The small molecule below binds the protein below.
Small molecule (SMILES): CCN(CC)CCN1C(=O)CN=C(c2ccccc2F)c2cc(Br)ccc21

Binding-site contacts:
Ligand atom CAW contacts residue GLN172 of chain 1.F at 3.2 Å.
Ligand atom O contacts residue ARG81 of chain 1.J at 4.1 Å.
Ligand atom N contacts residue ASN93 of chain 1.J at 3.7 Å.
Ligand atom CAJ contacts residue GLU121 of chain 1.F at 4.3 Å.
Ligand atom BR contacts residue GLU140 of chain 1.J at 3.0 Å.
Ligand atom CAZ contacts residue TYR165 of chain 1.F at 3.4 Å (hydrophobic).
Ligand atom NAR contacts residue GLN172 of chain 1.F at 4.3 Å.
Ligand atom CAS contacts residue HIS167 of chain 1.F at 3.5 Å.
Ligand atom CAY contacts residue PHE9 of chain 1.J at 3.6 Å (hydrophobic).
Ligand atom CAJ contacts residue TYR165 of chain 1.F at 4.2 Å (hydrophobic).
Ligand atom FAA contacts residue TYR28 of chain 1.J at 3.8 Å.
Ligand atom NAR contacts residue SER170 of chain 1.F at 3.7 Å.
Ligand atom CAT contacts residue HIS167 of chain 1.F at 3.8 Å.
Ligand atom CAP contacts residue HIS167 of chain 1.F at 4.3 Å.
Ligand atom BR contacts residue PHE9 of chain 1.J at 3.8 Å.
Ligand atom CAK contacts residue PHE123 of chain 1.F at 3.9 Å (hydrophobic).
Ligand atom CAX contacts residue VAL171 of chain 1.F at 3.5 Å (hydrophobic).
Ligand atom BR contacts residue TYR165 of chain 1.F at 3.3 Å.
Ligand atom CAW contacts residue VAL171 of chain 1.F at 3.6 Å (hydrophobic).
Ligand atom CAV contacts residue TYR165 of chain 1.F at 4.0 Å (hydrophobic).
Ligand atom CAZ contacts residue HIS167 of chain 1.F at 3.4 Å.
Ligand atom CAS contacts residue SER170 of chain 1.F at 3.0 Å.
Ligand atom CAX contacts residue ILE91 of chain 1.J at 4.2 Å (hydrophobic).
Ligand atom CAU contacts residue PHE9 of chain 1.J at 4.1 Å (hydrophobic).
Ligand atom CAD contacts residue TYR28 of chain 1.J at 4.2 Å (hydrophobic).
Ligand atom CAY contacts residue TYR165 of chain 1.F at 3.6 Å (hydrophobic).
Ligand atom CAT contacts residue SER170 of chain 1.F at 3.3 Å.
Ligand atom N contacts residue VAL30 of chain 1.J at 4.3 Å.
Ligand atom CAZ contacts residue PHE9 of chain 1.J at 3.9 Å (hydrophobic).
Ligand atom FAA contacts residue PHE9 of chain 1.J at 4.3 Å.
Ligand atom CAX contacts residue GLN172 of chain 1.F at 3.5 Å.
Ligand atom CAU contacts residue TYR165 of chain 1.F at 4.1 Å (hydrophobic).
Ligand atom CAJ contacts residue TYR28 of chain 1.J at 4.2 Å (hydrophobic).
Ligand atom CAW contacts residue SER170 of chain 1.F at 3.3 Å.
Ligand atom CAX contacts residue SER170 of chain 1.F at 3.9 Å.
Ligand atom CAQ contacts residue GLN172 of chain 1.F at 3.9 Å.
Ligand atom CAC contacts residue TYR28 of chain 1.J at 3.6 Å (hydrophobic).
Ligand atom CAK contacts residue GLU121 of chain 1.F at 4.1 Å.
Ligand atom CAV contacts residue HIS167 of chain 1.F at 3.1 Å.
Ligand atom CA contacts residue VAL30 of chain 1.J at 3.7 Å (hydrophobic).

Sequence of chain 1.F:
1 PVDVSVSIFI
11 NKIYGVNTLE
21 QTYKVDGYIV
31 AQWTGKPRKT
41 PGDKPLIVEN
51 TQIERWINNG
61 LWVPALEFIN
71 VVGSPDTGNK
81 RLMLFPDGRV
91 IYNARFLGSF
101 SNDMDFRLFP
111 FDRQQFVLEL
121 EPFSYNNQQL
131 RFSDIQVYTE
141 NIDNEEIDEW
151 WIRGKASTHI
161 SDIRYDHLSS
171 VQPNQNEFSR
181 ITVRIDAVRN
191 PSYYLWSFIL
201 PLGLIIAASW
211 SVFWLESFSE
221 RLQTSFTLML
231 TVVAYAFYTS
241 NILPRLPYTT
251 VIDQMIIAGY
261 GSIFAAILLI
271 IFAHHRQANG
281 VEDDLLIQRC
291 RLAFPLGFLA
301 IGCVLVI

Sequence of chain 1.J:
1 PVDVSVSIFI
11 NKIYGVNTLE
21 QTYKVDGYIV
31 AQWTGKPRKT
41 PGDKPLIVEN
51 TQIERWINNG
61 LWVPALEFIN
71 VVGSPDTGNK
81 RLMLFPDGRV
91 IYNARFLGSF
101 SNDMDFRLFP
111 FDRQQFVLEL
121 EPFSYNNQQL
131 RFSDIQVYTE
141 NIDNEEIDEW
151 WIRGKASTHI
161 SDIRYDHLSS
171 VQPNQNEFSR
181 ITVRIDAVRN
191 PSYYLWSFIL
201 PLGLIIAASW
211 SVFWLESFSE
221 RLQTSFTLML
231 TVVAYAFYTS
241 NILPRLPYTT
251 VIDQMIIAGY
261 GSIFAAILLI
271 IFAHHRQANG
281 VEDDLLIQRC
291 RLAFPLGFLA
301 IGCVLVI